Sequence of chain 1.K:
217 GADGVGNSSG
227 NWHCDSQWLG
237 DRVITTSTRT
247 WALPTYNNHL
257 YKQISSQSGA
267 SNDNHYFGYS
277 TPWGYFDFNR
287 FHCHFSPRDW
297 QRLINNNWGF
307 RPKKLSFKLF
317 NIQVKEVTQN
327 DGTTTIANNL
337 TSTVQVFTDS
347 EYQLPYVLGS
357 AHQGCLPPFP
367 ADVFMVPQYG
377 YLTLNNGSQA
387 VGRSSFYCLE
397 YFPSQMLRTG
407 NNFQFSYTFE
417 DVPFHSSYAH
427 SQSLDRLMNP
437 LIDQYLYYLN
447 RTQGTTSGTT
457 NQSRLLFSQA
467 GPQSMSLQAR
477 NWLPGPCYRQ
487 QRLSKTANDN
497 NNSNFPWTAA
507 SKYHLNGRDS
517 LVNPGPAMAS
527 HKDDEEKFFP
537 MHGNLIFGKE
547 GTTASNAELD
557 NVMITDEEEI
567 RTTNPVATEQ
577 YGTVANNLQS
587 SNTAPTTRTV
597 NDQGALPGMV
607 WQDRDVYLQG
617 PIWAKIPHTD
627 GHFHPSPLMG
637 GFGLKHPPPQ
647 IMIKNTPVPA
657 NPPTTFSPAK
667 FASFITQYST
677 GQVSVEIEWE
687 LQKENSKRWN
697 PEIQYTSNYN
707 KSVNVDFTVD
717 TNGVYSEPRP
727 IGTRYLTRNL

A small-molecule ligand and the protein it binds are described below.
Small molecule (SMILES): Nc1ncnc2c1ncn2[C@H]1C[C@H](O)[C@@H](COP(=O)(O)O)O1

Binding-site contacts:
Ligand atom N1 contacts residue VAL418 of chain 1.K at 3.8 Å.
Ligand atom N9 contacts residue PRO419 of chain 1.K at 4.2 Å.
Ligand atom N1 contacts residue ILE622 of chain 1.K at 4.4 Å.
Ligand atom O2P contacts residue PHE629 of chain 1.K at 4.0 Å.
Ligand atom O2P contacts residue HIS628 of chain 1.K at 4.3 Å.
Ligand atom O5' contacts residue PRO631 of chain 1.K at 4.1 Å.
Ligand atom O4' contacts residue HIS630 of chain 1.K at 4.4 Å.
Ligand atom N1 contacts residue PRO631 of chain 1.K at 4.2 Å.
Ligand atom N6 contacts residue PRO631 of chain 1.K at 3.9 Å.
Ligand atom O5' contacts residue PHE629 of chain 1.K at 4.2 Å.
Ligand atom C2 contacts residue GLY639 of chain 1.K at 3.7 Å.
Ligand atom N6 contacts residue GLY639 of chain 1.K at 2.8 Å (h-bond).
Ligand atom C5 contacts residue PRO631 of chain 1.K at 4.4 Å (hydrophobic).
Ligand atom N6 contacts residue GLY637 of chain 1.K at 4.1 Å.
Ligand atom N3 contacts residue PRO419 of chain 1.K at 4.3 Å.
Ligand atom C2 contacts residue PRO419 of chain 1.K at 4.4 Å (hydrophobic).
Ligand atom N7 contacts residue PRO419 of chain 1.K at 4.4 Å.
Ligand atom C6 contacts residue PRO419 of chain 1.K at 4.4 Å (hydrophobic).
Ligand atom O4' contacts residue PRO631 of chain 1.K at 3.8 Å.
Ligand atom C5 contacts residue SER632 of chain 1.K at 4.3 Å.
Ligand atom N9 contacts residue HIS630 of chain 1.K at 4.2 Å.
Ligand atom N7 contacts residue ASP609 of chain 1.K at 4.4 Å.
Ligand atom C6 contacts residue PRO631 of chain 1.K at 4.0 Å (hydrophobic).
Ligand atom C6 contacts residue SER632 of chain 1.K at 4.3 Å.
Ligand atom N6 contacts residue PHE638 of chain 1.K at 3.8 Å.
Ligand atom C5 contacts residue PRO419 of chain 1.K at 4.2 Å (hydrophobic).
Ligand atom N7 contacts residue SER632 of chain 1.K at 3.8 Å.
Ligand atom C6 contacts residue GLY639 of chain 1.K at 3.7 Å.
Ligand atom C4 contacts residue PRO419 of chain 1.K at 4.2 Å (hydrophobic).
Ligand atom C2' contacts residue PRO419 of chain 1.K at 4.0 Å (hydrophobic).
Ligand atom N7 contacts residue HIS630 of chain 1.K at 4.1 Å.
Ligand atom N6 contacts residue PRO633 of chain 1.K at 4.2 Å.
Ligand atom C1' contacts residue HIS630 of chain 1.K at 4.0 Å.
Ligand atom C8 contacts residue PRO419 of chain 1.K at 4.3 Å (hydrophobic).
Ligand atom C8 contacts residue HIS630 of chain 1.K at 3.4 Å.
Ligand atom N1 contacts residue GLY639 of chain 1.K at 2.9 Å (h-bond).
Ligand atom C6 contacts residue VAL418 of chain 1.K at 3.8 Å (hydrophobic).
Ligand atom O2P contacts residue PRO631 of chain 1.K at 3.8 Å.
Ligand atom N6 contacts residue SER632 of chain 1.K at 3.9 Å.
Ligand atom N6 contacts residue VAL418 of chain 1.K at 3.6 Å.